Sequence of chain 48.A:
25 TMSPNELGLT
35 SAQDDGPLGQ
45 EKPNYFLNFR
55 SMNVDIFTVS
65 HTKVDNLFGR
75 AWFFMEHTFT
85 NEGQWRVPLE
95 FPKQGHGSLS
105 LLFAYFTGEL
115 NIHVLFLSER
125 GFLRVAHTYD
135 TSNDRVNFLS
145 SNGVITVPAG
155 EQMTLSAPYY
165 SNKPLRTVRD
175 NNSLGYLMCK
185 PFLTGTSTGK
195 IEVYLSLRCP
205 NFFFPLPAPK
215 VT

This small molecule binds to this protein.
Small molecule (SMILES): Nc1ncnc2c1ncn2[C@@H]1O[C@H](CO)[C@@H](O[P](=O)(O)OC[C@H]2O[C@@H](n3ccc(=O)[nH]c3=O)[C@H](O)[C@@H]2O[P](=O)(O)OC[C@H]2O[C@@H](n3ccc(=O)[nH]c3=O)[C@H](O)[C@@H]2O[P](=O)(O)OC[C@H]2O[C@@H](n3ccc(=O)[nH]c3=O)[C@H](O)[C@@H]2O[P](=O)(O)OC[C@H]2O[C@@H](n3ccc(=O)[nH]c3=O)[C@H](O)[C@@H]2O[P](=O)(O)OC[C@H]2O[C@@H](n3ccc(=O)[nH]c3=O)[C@H](O)[C@@H]2O)[C@H]1O

Sequence of chain 48.B:
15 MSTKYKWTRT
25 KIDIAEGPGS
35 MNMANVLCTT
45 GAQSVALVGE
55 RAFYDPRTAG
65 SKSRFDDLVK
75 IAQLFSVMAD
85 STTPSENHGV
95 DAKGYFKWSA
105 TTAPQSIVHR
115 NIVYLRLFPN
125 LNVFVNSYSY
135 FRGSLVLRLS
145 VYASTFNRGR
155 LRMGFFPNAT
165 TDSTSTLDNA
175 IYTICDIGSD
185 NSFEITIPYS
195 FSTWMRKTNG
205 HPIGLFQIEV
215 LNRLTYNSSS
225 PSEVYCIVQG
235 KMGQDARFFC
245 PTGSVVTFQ

Sequence of chain 50.B:
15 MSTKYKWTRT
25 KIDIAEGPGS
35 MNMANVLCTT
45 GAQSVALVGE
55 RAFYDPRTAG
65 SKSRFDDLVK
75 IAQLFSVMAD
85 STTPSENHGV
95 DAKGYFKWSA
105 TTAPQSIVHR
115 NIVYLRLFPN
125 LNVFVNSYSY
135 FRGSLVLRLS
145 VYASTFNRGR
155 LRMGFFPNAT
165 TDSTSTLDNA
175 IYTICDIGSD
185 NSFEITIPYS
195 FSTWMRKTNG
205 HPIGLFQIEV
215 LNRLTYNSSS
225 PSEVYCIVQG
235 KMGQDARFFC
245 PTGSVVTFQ

Sequence of chain 46.B:
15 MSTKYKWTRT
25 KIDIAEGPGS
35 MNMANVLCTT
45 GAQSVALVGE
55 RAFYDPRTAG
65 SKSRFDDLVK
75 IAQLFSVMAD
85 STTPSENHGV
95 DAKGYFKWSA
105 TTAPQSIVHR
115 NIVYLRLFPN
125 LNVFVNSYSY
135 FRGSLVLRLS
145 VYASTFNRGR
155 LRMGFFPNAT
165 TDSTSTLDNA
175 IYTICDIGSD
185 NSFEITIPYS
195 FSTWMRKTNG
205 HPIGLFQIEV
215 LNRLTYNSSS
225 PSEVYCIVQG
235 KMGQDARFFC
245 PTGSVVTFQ

Binding-site contacts:
Ligand atom C6 contacts residue TYR58 of chain 48.B at 3.8 Å (hydrophobic).
Ligand atom N1 contacts residue ARG68 of chain 48.B at 3.9 Å.
Ligand atom N6 contacts residue TYR58 of chain 48.B at 3.5 Å (h-bond).
Ligand atom O2' contacts residue ARG55 of chain 48.B at 3.8 Å.
Ligand atom N1 contacts residue TYR58 of chain 48.B at 3.5 Å.
Ligand atom C4 contacts residue TRP21 of chain 46.B at 3.7 Å (hydrophobic).
Ligand atom C2 contacts residue ARG55 of chain 48.B at 3.1 Å.
Ligand atom C5' contacts residue ARG202 of chain 48.A at 3.9 Å.
Ligand atom C2' contacts residue THR17 of chain 46.B at 3.7 Å.
Ligand atom O2' contacts residue THR44 of chain 48.B at 3.9 Å.
Ligand atom OP2 contacts residue ARG55 of chain 48.B at 2.9 Å (salt-bridge).
Ligand atom O2' contacts residue THR17 of chain 46.B at 2.8 Å.
Ligand atom O2' contacts residue ARG55 of chain 48.B at 3.1 Å (salt-bridge).
Ligand atom N1 contacts residue TRP21 of chain 46.B at 3.8 Å.
Ligand atom O2 contacts residue TRP21 of chain 46.B at 2.9 Å.
Ligand atom P contacts residue TYR19 of chain 50.B at 4.0 Å.
Ligand atom C1' contacts residue ARG68 of chain 48.B at 3.8 Å.
Ligand atom P contacts residue THR17 of chain 46.B at 3.9 Å.
Ligand atom O4 contacts residue TRP21 of chain 46.B at 3.4 Å.
Ligand atom C2 contacts residue ALA56 of chain 48.B at 3.8 Å (hydrophobic).
Ligand atom O2' contacts residue LEU41 of chain 48.B at 3.8 Å.
Ligand atom O2 contacts residue TYR58 of chain 48.B at 3.6 Å.
Ligand atom OP2 contacts residue THR17 of chain 46.B at 3.5 Å.
Ligand atom N1 contacts residue ALA56 of chain 48.B at 3.2 Å (h-bond).
Ligand atom C4' contacts residue TYR19 of chain 50.B at 3.8 Å (hydrophobic).
Ligand atom O4' contacts residue ARG68 of chain 48.B at 3.0 Å (salt-bridge).
Ligand atom OP1 contacts residue THR17 of chain 46.B at 3.7 Å.
Ligand atom N3 contacts residue ARG55 of chain 48.B at 3.2 Å (salt-bridge).
Ligand atom O2' contacts residue CYS203 of chain 48.A at 3.3 Å (h-bond).
Ligand atom OP1 contacts residue TYR19 of chain 50.B at 3.6 Å (h-bond).
Ligand atom O3' contacts residue TYR19 of chain 50.B at 3.0 Å (h-bond).
Ligand atom O2' contacts residue TYR19 of chain 50.B at 3.7 Å.
Ligand atom C1' contacts residue TRP21 of chain 46.B at 3.9 Å (hydrophobic).
Ligand atom N3 contacts residue TRP21 of chain 46.B at 3.2 Å.
Ligand atom C2 contacts residue TRP21 of chain 46.B at 3.2 Å (hydrophobic).
Ligand atom C2' contacts residue ARG55 of chain 48.B at 3.4 Å.
Ligand atom C2 contacts residue TYR58 of chain 48.B at 3.8 Å (hydrophobic).
Ligand atom O4' contacts residue ARG202 of chain 48.A at 3.9 Å.
Ligand atom OP1 contacts residue MET15 of chain 46.B at 3.1 Å.
Ligand atom OP2 contacts residue ARG202 of chain 48.A at 3.6 Å.